A protein and the small-molecule ligand that binds it are described below.
Small molecule (SMILES): CC(=O)N[C@@H]1[C@@H](O)[C@H](O)[C@@H](CO)O[C@H]1O

Binding-site contacts:
Ligand atom C6 contacts residue ARG432 of chain 1.B at 3.5 Å.
Ligand atom C7 contacts residue ASN642 of chain 1.B at 3.8 Å.
Ligand atom C2 contacts residue ASN642 of chain 1.B at 2.5 Å.
Ligand atom C2 contacts residue ARG432 of chain 1.B at 3.8 Å.
Ligand atom C1 contacts residue SER644 of chain 1.B at 4.4 Å.
Ligand atom C8 contacts residue ASN642 of chain 1.B at 4.2 Å.
Ligand atom C6 contacts residue SER644 of chain 1.B at 4.5 Å.
Ligand atom C4 contacts residue ARG432 of chain 1.B at 3.4 Å.
Ligand atom C5 contacts residue SER644 of chain 1.B at 4.2 Å.
Ligand atom N2 contacts residue ASN642 of chain 1.B at 2.9 Å (h-bond).
Ligand atom C8 contacts residue ARG432 of chain 1.B at 3.3 Å.
Ligand atom C3 contacts residue ARG432 of chain 1.B at 4.2 Å.
Ligand atom C5 contacts residue ARG432 of chain 1.B at 3.7 Å.
Ligand atom C1 contacts residue ARG432 of chain 1.B at 4.0 Å.
Ligand atom O5 contacts residue ALA645 of chain 1.B at 4.5 Å.
Ligand atom C3 contacts residue ASN642 of chain 1.B at 3.8 Å.
Ligand atom O5 contacts residue ASN642 of chain 1.B at 2.4 Å (h-bond).
Ligand atom O4 contacts residue ARG432 of chain 1.B at 4.2 Å.
Ligand atom O6 contacts residue ARG432 of chain 1.B at 3.9 Å.
Ligand atom C6 contacts residue ALA645 of chain 1.B at 4.3 Å (hydrophobic).
Ligand atom C8 contacts residue ASN433 of chain 1.B at 4.2 Å.
Ligand atom C1 contacts residue ASN642 of chain 1.B at 1.4 Å.
Ligand atom C4 contacts residue ASN642 of chain 1.B at 4.2 Å.
Ligand atom C7 contacts residue ASN433 of chain 1.B at 4.0 Å.
Ligand atom O5 contacts residue ARG432 of chain 1.B at 3.6 Å (salt-bridge).
Ligand atom C7 contacts residue ARG432 of chain 1.B at 4.0 Å.
Ligand atom N2 contacts residue ARG432 of chain 1.B at 4.1 Å.
Ligand atom O5 contacts residue SER644 of chain 1.B at 4.5 Å.
Ligand atom O7 contacts residue ASN433 of chain 1.B at 3.5 Å (h-bond).
Ligand atom C5 contacts residue ASN642 of chain 1.B at 3.7 Å.

Sequence of chain 1.B:
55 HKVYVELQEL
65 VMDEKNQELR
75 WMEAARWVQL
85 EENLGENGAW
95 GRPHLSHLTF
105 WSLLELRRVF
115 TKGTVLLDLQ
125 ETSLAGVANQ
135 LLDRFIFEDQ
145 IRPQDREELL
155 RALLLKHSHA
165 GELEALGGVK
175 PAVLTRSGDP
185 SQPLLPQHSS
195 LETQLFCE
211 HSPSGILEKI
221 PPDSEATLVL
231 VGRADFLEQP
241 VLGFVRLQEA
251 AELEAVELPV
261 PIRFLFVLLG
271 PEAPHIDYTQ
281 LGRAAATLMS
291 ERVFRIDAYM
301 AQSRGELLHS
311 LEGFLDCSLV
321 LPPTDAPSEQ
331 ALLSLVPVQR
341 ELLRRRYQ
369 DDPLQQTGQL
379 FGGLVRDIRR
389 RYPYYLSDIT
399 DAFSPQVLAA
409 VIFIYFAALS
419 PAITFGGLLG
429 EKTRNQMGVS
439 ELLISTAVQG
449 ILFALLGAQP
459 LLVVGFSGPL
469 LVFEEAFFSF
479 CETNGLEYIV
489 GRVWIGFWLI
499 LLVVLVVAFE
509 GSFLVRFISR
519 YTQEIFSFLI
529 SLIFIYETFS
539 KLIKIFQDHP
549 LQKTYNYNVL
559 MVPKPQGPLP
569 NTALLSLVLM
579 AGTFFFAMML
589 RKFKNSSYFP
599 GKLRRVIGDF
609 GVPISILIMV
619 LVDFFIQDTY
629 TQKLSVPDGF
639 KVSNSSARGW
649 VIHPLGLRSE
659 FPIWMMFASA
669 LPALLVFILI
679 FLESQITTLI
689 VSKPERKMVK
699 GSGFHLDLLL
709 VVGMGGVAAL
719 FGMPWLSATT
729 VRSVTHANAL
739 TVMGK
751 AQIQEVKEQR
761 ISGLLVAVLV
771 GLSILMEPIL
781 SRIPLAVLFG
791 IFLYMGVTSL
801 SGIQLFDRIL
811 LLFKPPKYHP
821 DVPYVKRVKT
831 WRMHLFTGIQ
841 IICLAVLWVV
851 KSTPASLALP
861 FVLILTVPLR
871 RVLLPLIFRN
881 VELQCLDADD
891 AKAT